Sequence of chain 2.A:
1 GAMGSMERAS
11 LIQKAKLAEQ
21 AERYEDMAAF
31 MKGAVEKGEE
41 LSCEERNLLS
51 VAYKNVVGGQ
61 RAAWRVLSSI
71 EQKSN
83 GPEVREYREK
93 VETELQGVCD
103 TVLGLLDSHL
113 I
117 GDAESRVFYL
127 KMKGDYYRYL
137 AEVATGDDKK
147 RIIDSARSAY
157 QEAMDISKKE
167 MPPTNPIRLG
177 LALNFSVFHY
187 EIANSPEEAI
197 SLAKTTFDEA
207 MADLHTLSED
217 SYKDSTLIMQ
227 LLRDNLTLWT

This small molecule binds to this protein.
Small molecule (SMILES): O=C(C1=C(O)C(=O)N(c2ccc(O)c(C(=O)O)c2)[C@@H]1c1ccc2c(c1)COC2=O)c1ccccc1

Sequence of chain 2.B:
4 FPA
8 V

Binding-site contacts:
Ligand atom C22 contacts residue GLY176 of chain 2.A at 3.8 Å.
Ligand atom O21 contacts residue LYS127 of chain 2.A at 3.6 Å.
Ligand atom O01 contacts residue CYS43 of chain 2.A at 3.7 Å.
Ligand atom C02 contacts residue CYS43 of chain 2.A at 3.7 Å (hydrophobic).
Ligand atom O01 contacts residue ASN47 of chain 2.A at 2.9 Å (h-bond).
Ligand atom O06 contacts residue GLU120 of chain 2.A at 3.2 Å (salt-bridge).
Ligand atom C15 contacts residue ILE173 of chain 2.A at 3.6 Å (hydrophobic).
Ligand atom C26 contacts residue ASN47 of chain 2.A at 3.5 Å.
Ligand atom C16 contacts residue ILE173 of chain 2.A at 3.8 Å (hydrophobic).
Ligand atom O25 contacts residue ASN47 of chain 2.A at 3.3 Å (h-bond).
Ligand atom C23 contacts residue ASP220 of chain 2.A at 3.7 Å.
Ligand atom O01 contacts residue PHE124 of chain 2.A at 3.3 Å.
Ligand atom C18 contacts residue ASN47 of chain 2.A at 3.0 Å.
Ligand atom C22 contacts residue PRO172 of chain 2.A at 3.2 Å (hydrophobic).
Ligand atom O25 contacts residue MG1 of chain 2.C at 2.3 Å.
Ligand atom N11 contacts residue ASP220 of chain 2.A at 3.5 Å (salt-bridge).
Ligand atom O29 contacts residue MG1 of chain 2.C at 2.2 Å.
Ligand atom C02 contacts residue ILE173 of chain 2.A at 3.6 Å (hydrophobic).
Ligand atom C24 contacts residue ASN47 of chain 2.A at 3.7 Å.
Ligand atom C12 contacts residue ASP220 of chain 2.A at 3.1 Å.
Ligand atom C17 contacts residue ASN47 of chain 2.A at 3.4 Å.
Ligand atom C04 contacts residue ILE173 of chain 2.A at 3.5 Å (hydrophobic).
Ligand atom O06 contacts residue ILE173 of chain 2.A at 3.8 Å.
Ligand atom O03 contacts residue ARG46 of chain 2.A at 3.0 Å (salt-bridge).
Ligand atom C08 contacts residue ASP220 of chain 2.A at 3.6 Å.
Ligand atom C22 contacts residue ILE173 of chain 2.A at 3.8 Å (hydrophobic).
Ligand atom O01 contacts residue ARG46 of chain 2.A at 3.5 Å (salt-bridge).
Ligand atom O20 contacts residue LYS127 of chain 2.A at 3.2 Å (salt-bridge).
Ligand atom O03 contacts residue ILE173 of chain 2.A at 3.5 Å.
Ligand atom C02 contacts residue ARG46 of chain 2.A at 3.6 Å.
Ligand atom C31 contacts residue ASP220 of chain 2.A at 3.5 Å.
Ligand atom C24 contacts residue MG1 of chain 2.C at 3.4 Å.
Ligand atom O27 contacts residue ASN47 of chain 2.A at 3.6 Å (h-bond).
Ligand atom O21 contacts residue GLY176 of chain 2.A at 3.8 Å.
Ligand atom O03 contacts residue GLU120 of chain 2.A at 3.8 Å.
Ligand atom C28 contacts residue MG1 of chain 2.C at 3.2 Å.
Ligand atom C10 contacts residue ASN47 of chain 2.A at 3.8 Å.
Ligand atom C34 contacts residue VAL8 of chain 2.B at 3.7 Å (hydrophobic).
Ligand atom C22 contacts residue ILE224 of chain 2.A at 3.6 Å (hydrophobic).
Ligand atom C23 contacts residue MG1 of chain 2.C at 3.7 Å.